Binding-site contacts:
Ligand atom C5 contacts residue ALA5 of chain 2.B at 4.3 Å (hydrophobic).
Ligand atom C2 contacts residue ASN7 of chain 2.B at 2.3 Å.
Ligand atom C8 contacts residue ASN7 of chain 2.B at 4.5 Å.
Ligand atom O5 contacts residue ASN7 of chain 2.B at 2.4 Å (h-bond).
Ligand atom C4 contacts residue ASN7 of chain 2.B at 4.0 Å.
Ligand atom C1 contacts residue ASN7 of chain 2.B at 1.4 Å.
Ligand atom C7 contacts residue ASN7 of chain 2.B at 3.3 Å.
Ligand atom O5 contacts residue ALA5 of chain 2.B at 3.6 Å.
Ligand atom C5 contacts residue ASN7 of chain 2.B at 3.6 Å.
Ligand atom C3 contacts residue ASN7 of chain 2.B at 3.6 Å.
Ligand atom O7 contacts residue ASN7 of chain 2.B at 3.4 Å (h-bond).
Ligand atom C1 contacts residue ALA5 of chain 2.B at 4.4 Å (hydrophobic).
Ligand atom N2 contacts residue ASN7 of chain 2.B at 2.8 Å (h-bond).
Ligand atom C6 contacts residue ALA5 of chain 2.B at 4.1 Å (hydrophobic).

A protein and the small-molecule ligand that binds it are described below.
Small molecule (SMILES): CC(=O)N[C@@H]1[C@@H](O)[C@H](O)[C@@H](CO)O[C@H]1O

Sequence of chain 2.B:
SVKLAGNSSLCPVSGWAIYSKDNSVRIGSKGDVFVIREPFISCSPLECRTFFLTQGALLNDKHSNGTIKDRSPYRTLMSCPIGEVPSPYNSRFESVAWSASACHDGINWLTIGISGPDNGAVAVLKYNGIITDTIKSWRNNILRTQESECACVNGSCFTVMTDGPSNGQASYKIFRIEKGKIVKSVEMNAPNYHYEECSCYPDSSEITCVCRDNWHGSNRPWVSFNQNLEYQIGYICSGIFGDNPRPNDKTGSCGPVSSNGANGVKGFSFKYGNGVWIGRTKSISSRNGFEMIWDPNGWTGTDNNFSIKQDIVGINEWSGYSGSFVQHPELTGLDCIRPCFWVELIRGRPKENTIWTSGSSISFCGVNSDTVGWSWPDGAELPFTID